Sequence of chain 1.A:
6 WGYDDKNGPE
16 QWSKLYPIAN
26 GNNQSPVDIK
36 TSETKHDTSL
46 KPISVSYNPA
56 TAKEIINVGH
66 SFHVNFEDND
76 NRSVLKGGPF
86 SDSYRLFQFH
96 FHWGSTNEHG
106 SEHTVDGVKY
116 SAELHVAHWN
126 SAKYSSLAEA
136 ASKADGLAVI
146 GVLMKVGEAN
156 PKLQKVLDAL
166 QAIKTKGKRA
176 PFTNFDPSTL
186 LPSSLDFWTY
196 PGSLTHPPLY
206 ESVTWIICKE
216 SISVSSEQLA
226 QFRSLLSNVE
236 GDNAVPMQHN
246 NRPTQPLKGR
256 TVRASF

Binding-site contacts:
Ligand atom C2 contacts residue ALA122 of chain 1.A at 3.7 Å (hydrophobic).
Ligand atom C3 contacts residue HIS95 of chain 1.A at 4.0 Å.
Ligand atom C5 contacts residue ZN1 of chain 1.C at 4.0 Å.
Ligand atom C1 contacts residue HIS95 of chain 1.A at 3.7 Å.
Ligand atom C3 contacts residue ALA122 of chain 1.A at 4.1 Å (hydrophobic).
Ligand atom C3 contacts residue GLN93 of chain 1.A at 4.2 Å.
Ligand atom SE contacts residue ZN1 of chain 1.C at 2.5 Å.
Ligand atom C5 contacts residue LEU199 of chain 1.A at 3.7 Å (hydrophobic).
Ligand atom C2 contacts residue LEU199 of chain 1.A at 3.8 Å (hydrophobic).
Ligand atom C5 contacts residue HIS95 of chain 1.A at 3.5 Å.
Ligand atom SE contacts residue HIS97 of chain 1.A at 3.8 Å.
Ligand atom C5 contacts residue HIS201 of chain 1.A at 3.7 Å.
Ligand atom C4 contacts residue HIS95 of chain 1.A at 3.8 Å.
Ligand atom SE contacts residue THR200 of chain 1.A at 3.2 Å.
Ligand atom C contacts residue ZN1 of chain 1.C at 3.2 Å.
Ligand atom SE contacts residue LEU199 of chain 1.A at 4.3 Å.
Ligand atom C1 contacts residue LEU199 of chain 1.A at 3.8 Å (hydrophobic).
Ligand atom C1 contacts residue VAL144 of chain 1.A at 4.1 Å (hydrophobic).
Ligand atom C3 contacts residue PHE92 of chain 1.A at 4.2 Å (hydrophobic).
Ligand atom SE contacts residue HIS95 of chain 1.A at 3.8 Å.
Ligand atom C contacts residue HIS120 of chain 1.A at 4.4 Å.
Ligand atom C4 contacts residue HIS201 of chain 1.A at 4.5 Å.
Ligand atom C contacts residue LEU199 of chain 1.A at 3.8 Å (hydrophobic).
Ligand atom C3 contacts residue LEU199 of chain 1.A at 3.8 Å (hydrophobic).
Ligand atom SE contacts residue HIS120 of chain 1.A at 3.8 Å.
Ligand atom C4 contacts residue LEU199 of chain 1.A at 3.8 Å (hydrophobic).
Ligand atom C2 contacts residue VAL144 of chain 1.A at 3.8 Å (hydrophobic).
Ligand atom C1 contacts residue ZN1 of chain 1.C at 3.8 Å.
Ligand atom C contacts residue HIS95 of chain 1.A at 3.5 Å.
Ligand atom C4 contacts residue GLN93 of chain 1.A at 4.1 Å.
Ligand atom C2 contacts residue HIS95 of chain 1.A at 3.9 Å.
Ligand atom SE contacts residue HIS201 of chain 1.A at 4.3 Å.
Ligand atom C1 contacts residue HIS120 of chain 1.A at 4.5 Å.

A protein and the small-molecule ligand that binds it are described below.
Small molecule (SMILES): [SeH]c1ccccc1